Sequence of chain 1.B:
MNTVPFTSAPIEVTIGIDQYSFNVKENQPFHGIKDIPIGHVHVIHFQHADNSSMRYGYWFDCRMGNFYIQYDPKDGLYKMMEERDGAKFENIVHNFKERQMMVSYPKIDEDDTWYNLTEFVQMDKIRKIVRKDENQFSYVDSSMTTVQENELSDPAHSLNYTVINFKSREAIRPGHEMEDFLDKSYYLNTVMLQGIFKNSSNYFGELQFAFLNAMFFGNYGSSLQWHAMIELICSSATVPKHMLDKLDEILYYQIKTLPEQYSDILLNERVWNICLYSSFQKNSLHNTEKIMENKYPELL

Binding-site contacts:
Ligand atom C9 contacts residue GLU87 of chain 1.B at 4.2 Å.
Ligand atom C4 contacts residue THR11 of chain 1.B at 4.3 Å.
Ligand atom C8 contacts residue TYR72 of chain 1.B at 3.4 Å (hydrophobic).
Ligand atom C4 contacts residue ILE96 of chain 1.B at 3.7 Å (hydrophobic).
Ligand atom C6 contacts residue ILE96 of chain 1.B at 4.2 Å (hydrophobic).
Ligand atom C3 contacts residue LYS92 of chain 1.B at 3.8 Å.
Ligand atom N1 contacts residue THR11 of chain 1.B at 3.9 Å.
Ligand atom C5 contacts residue TYR72 of chain 1.B at 3.7 Å (hydrophobic).
Ligand atom C8 contacts residue ILE96 of chain 1.B at 3.8 Å (hydrophobic).
Ligand atom O contacts residue LYS92 of chain 1.B at 2.6 Å (salt-bridge).
Ligand atom CL contacts residue ILE96 of chain 1.B at 4.3 Å.
Ligand atom C2 contacts residue ILE96 of chain 1.B at 3.9 Å (hydrophobic).
Ligand atom C4 contacts residue TYR72 of chain 1.B at 3.4 Å (hydrophobic).
Ligand atom C3 contacts residue TYR72 of chain 1.B at 3.6 Å (hydrophobic).
Ligand atom CL contacts residue TYR72 of chain 1.B at 3.4 Å.
Ligand atom C1 contacts residue THR11 of chain 1.B at 4.3 Å.
Ligand atom C3 contacts residue ILE96 of chain 1.B at 4.3 Å (hydrophobic).
Ligand atom F contacts residue PRO9 of chain 1.B at 3.5 Å.
Ligand atom F contacts residue ILE96 of chain 1.B at 4.0 Å.
Ligand atom N2 contacts residue LYS92 of chain 1.B at 3.9 Å.
Ligand atom C6 contacts residue THR11 of chain 1.B at 3.2 Å.
Ligand atom C5 contacts residue THR11 of chain 1.B at 3.3 Å.
Ligand atom C9 contacts residue TYR72 of chain 1.B at 3.4 Å (hydrophobic).
Ligand atom CL contacts residue PHE93 of chain 1.B at 3.4 Å.
Ligand atom F contacts residue TYR72 of chain 1.B at 3.8 Å.
Ligand atom C6 contacts residue TYR72 of chain 1.B at 3.9 Å (hydrophobic).
Ligand atom C7 contacts residue ILE96 of chain 1.B at 3.8 Å (hydrophobic).
Ligand atom C contacts residue ILE96 of chain 1.B at 4.0 Å (hydrophobic).
Ligand atom N1 contacts residue GLN74 of chain 1.B at 3.8 Å.
Ligand atom CL contacts residue PRO9 of chain 1.B at 3.8 Å.
Ligand atom C9 contacts residue ILE96 of chain 1.B at 3.6 Å (hydrophobic).
Ligand atom O contacts residue ILE96 of chain 1.B at 3.6 Å.
Ligand atom F contacts residue PHE10 of chain 1.B at 3.9 Å.
Ligand atom F contacts residue PHE100 of chain 1.B at 3.8 Å.
Ligand atom C2 contacts residue LYS92 of chain 1.B at 3.5 Å.
Ligand atom C7 contacts residue THR11 of chain 1.B at 4.1 Å.
Ligand atom C7 contacts residue TYR72 of chain 1.B at 3.5 Å (hydrophobic).
Ligand atom F contacts residue THR11 of chain 1.B at 4.0 Å.
Ligand atom N contacts residue ILE96 of chain 1.B at 4.3 Å.
Ligand atom C5 contacts residue ILE96 of chain 1.B at 4.0 Å (hydrophobic).

This protein binds this small molecule.
Small molecule (SMILES): Cn1cnn(Cc2ccc(F)c(Cl)c2)c1=O